Binding-site contacts:
Ligand atom O5 contacts residue ASN353 of chain 1.E at 2.4 Å (h-bond).
Ligand atom C1 contacts residue GLN330 of chain 1.E at 3.9 Å.
Ligand atom O4 contacts residue GLN330 of chain 1.E at 3.3 Å (h-bond).
Ligand atom C8 contacts residue LEU336 of chain 1.E at 4.5 Å (hydrophobic).
Ligand atom C2 contacts residue ASN353 of chain 1.E at 2.6 Å.
Ligand atom O5 contacts residue GLN330 of chain 1.E at 4.1 Å.
Ligand atom C4 contacts residue ASN353 of chain 1.E at 4.4 Å.
Ligand atom C3 contacts residue GLN330 of chain 1.E at 3.6 Å.
Ligand atom N2 contacts residue ASN353 of chain 1.E at 3.0 Å (h-bond).
Ligand atom C8 contacts residue THR339 of chain 1.E at 3.3 Å.
Ligand atom C1 contacts residue SER355 of chain 1.E at 3.7 Å.
Ligand atom C3 contacts residue ASN353 of chain 1.E at 3.9 Å.
Ligand atom C8 contacts residue THR340 of chain 1.E at 3.8 Å.
Ligand atom C4 contacts residue GLN330 of chain 1.E at 4.0 Å.
Ligand atom C5 contacts residue GLN330 of chain 1.E at 3.6 Å.
Ligand atom O5 contacts residue SER355 of chain 1.E at 3.4 Å (h-bond).
Ligand atom O7 contacts residue ARG385 of chain 1.E at 4.0 Å.
Ligand atom C1 contacts residue ASN353 of chain 1.E at 1.5 Å.
Ligand atom O7 contacts residue ASN353 of chain 1.E at 3.9 Å.
Ligand atom C7 contacts residue ASN353 of chain 1.E at 3.6 Å.
Ligand atom C6 contacts residue SER355 of chain 1.E at 4.2 Å.
Ligand atom C5 contacts residue SER355 of chain 1.E at 3.8 Å.
Ligand atom C5 contacts residue ASN353 of chain 1.E at 3.8 Å.
Ligand atom C2 contacts residue GLN330 of chain 1.E at 4.3 Å.

A protein and the small-molecule ligand that binds it are described below.
Small molecule (SMILES): CC(=O)N[C@H]1[C@H](O[C@H]2[C@H](O)[C@@H](NC(C)=O)CO[C@@H]2CO)O[C@H](CO)[C@@H](O)[C@@H]1O

Sequence of chain 1.E:
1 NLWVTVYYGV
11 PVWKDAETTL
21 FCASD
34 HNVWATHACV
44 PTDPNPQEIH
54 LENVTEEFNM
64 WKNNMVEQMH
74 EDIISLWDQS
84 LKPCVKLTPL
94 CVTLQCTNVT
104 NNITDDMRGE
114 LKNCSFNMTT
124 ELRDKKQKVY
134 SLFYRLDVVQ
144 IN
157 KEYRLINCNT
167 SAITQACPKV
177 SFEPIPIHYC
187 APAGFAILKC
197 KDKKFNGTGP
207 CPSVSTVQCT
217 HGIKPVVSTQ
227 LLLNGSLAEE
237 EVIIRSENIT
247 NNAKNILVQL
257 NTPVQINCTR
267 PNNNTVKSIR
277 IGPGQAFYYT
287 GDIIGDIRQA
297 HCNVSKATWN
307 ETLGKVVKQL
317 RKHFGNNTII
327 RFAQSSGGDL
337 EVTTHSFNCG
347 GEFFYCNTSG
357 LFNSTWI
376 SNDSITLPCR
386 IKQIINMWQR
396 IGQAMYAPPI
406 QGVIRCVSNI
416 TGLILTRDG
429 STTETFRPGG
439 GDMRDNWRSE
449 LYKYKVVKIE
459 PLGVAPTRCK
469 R